A protein and the small-molecule ligand that binds it are described below.
Small molecule (SMILES): CC(=O)N[C@H]1[C@H](O[C@H]2[C@H](O)[C@@H](NC(C)=O)CO[C@@H]2CO)O[C@H](CO)[C@@H](O[C@@H]2O[C@H](CO)[C@@H](O)[C@H](O)[C@@H]2O)[C@@H]1O

Sequence of chain 1.B:
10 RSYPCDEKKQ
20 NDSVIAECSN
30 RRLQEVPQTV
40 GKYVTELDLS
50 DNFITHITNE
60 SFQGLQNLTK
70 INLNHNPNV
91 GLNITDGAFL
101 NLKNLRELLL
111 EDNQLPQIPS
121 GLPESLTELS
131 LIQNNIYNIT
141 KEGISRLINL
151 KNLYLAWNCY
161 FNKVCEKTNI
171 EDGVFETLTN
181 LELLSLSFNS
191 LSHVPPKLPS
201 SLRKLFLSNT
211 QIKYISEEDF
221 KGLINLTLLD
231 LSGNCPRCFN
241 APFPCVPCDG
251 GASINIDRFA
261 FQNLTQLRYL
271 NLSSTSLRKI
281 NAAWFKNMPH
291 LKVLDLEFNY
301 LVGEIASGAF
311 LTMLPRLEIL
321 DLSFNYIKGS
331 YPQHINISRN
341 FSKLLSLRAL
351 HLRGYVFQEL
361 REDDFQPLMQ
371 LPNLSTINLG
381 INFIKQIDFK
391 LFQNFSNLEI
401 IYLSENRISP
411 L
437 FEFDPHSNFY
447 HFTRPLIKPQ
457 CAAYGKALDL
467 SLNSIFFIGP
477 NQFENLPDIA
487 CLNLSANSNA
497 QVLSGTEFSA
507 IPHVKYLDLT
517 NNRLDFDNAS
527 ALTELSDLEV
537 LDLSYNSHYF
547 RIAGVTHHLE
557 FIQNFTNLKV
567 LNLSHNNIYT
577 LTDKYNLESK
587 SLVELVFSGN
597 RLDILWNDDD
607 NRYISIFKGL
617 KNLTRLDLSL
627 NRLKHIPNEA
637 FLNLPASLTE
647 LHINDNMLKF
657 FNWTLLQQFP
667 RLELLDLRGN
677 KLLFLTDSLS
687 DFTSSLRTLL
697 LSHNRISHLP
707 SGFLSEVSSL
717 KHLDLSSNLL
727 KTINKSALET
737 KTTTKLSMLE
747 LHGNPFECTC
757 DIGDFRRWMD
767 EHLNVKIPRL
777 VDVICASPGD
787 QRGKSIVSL

Sequence of chain 1.A:
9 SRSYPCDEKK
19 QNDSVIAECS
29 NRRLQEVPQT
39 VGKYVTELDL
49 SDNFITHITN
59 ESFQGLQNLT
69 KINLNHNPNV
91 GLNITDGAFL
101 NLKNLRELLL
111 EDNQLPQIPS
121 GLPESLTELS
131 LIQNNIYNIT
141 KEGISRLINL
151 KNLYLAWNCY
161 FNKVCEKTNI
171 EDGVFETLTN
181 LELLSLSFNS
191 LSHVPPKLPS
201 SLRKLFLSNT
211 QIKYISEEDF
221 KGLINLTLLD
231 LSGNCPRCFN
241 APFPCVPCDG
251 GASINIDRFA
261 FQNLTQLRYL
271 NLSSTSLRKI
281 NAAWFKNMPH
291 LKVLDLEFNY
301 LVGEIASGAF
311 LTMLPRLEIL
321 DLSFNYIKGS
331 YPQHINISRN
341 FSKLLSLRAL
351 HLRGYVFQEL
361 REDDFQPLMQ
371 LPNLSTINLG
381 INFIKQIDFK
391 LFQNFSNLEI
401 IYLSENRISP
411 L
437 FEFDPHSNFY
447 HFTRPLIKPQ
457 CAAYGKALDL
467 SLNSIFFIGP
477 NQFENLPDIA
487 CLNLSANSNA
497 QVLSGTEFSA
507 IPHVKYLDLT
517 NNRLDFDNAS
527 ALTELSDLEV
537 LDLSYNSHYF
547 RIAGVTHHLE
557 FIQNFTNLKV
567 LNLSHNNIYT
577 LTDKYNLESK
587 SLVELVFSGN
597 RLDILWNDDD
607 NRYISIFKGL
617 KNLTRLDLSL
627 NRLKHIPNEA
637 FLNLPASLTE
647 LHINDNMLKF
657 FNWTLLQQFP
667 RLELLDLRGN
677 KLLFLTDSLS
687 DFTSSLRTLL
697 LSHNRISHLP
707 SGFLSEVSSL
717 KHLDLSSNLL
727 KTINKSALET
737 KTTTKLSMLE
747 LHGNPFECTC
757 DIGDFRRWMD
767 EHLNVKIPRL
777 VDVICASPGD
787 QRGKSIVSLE

Binding-site contacts:
Ligand atom N2 contacts residue ASN489 of chain 1.B at 2.8 Å (h-bond).
Ligand atom C5 contacts residue ASN489 of chain 1.B at 3.6 Å.
Ligand atom C8 contacts residue ARG547 of chain 1.A at 3.7 Å.
Ligand atom O6 contacts residue LEU468 of chain 1.B at 3.8 Å.
Ligand atom O5 contacts residue ASP465 of chain 1.B at 4.1 Å.
Ligand atom C8 contacts residue ASP514 of chain 1.B at 3.8 Å.
Ligand atom C1 contacts residue SER467 of chain 1.B at 3.9 Å.
Ligand atom C7 contacts residue ASP514 of chain 1.B at 3.8 Å.
Ligand atom O2 contacts residue ARG450 of chain 1.B at 4.0 Å.
Ligand atom C2 contacts residue ASP514 of chain 1.B at 3.7 Å.
Ligand atom O6 contacts residue SER467 of chain 1.B at 3.4 Å (h-bond).
Ligand atom C6 contacts residue SER467 of chain 1.B at 3.6 Å.
Ligand atom O5 contacts residue SER491 of chain 1.B at 4.0 Å.
Ligand atom C2 contacts residue ASN489 of chain 1.B at 2.3 Å.
Ligand atom C7 contacts residue ASN489 of chain 1.B at 3.4 Å.
Ligand atom O6 contacts residue SER404 of chain 1.B at 4.0 Å.
Ligand atom C2 contacts residue ARG450 of chain 1.B at 3.8 Å.
Ligand atom C3 contacts residue ASN489 of chain 1.B at 3.7 Å.
Ligand atom O5 contacts residue ASN489 of chain 1.B at 2.4 Å (h-bond).
Ligand atom O4 contacts residue ARG450 of chain 1.B at 3.5 Å (salt-bridge).
Ligand atom C6 contacts residue ARG450 of chain 1.B at 4.0 Å.
Ligand atom N2 contacts residue ASP514 of chain 1.B at 2.9 Å (salt-bridge).
Ligand atom C1 contacts residue ASN489 of chain 1.B at 1.4 Å.
Ligand atom C1 contacts residue ASP514 of chain 1.B at 3.8 Å.
Ligand atom O7 contacts residue ASN489 of chain 1.B at 3.5 Å (h-bond).
Ligand atom O7 contacts residue ILE453 of chain 1.B at 3.5 Å.
Ligand atom C8 contacts residue LYS454 of chain 1.B at 3.6 Å.
Ligand atom C6 contacts residue LEU468 of chain 1.B at 3.9 Å (hydrophobic).
Ligand atom C5 contacts residue SER467 of chain 1.B at 4.0 Å.
Ligand atom C1 contacts residue ASP465 of chain 1.B at 3.9 Å.
Ligand atom O3 contacts residue LYS454 of chain 1.B at 3.2 Å.
Ligand atom O7 contacts residue LYS454 of chain 1.B at 3.2 Å (salt-bridge).
Ligand atom C8 contacts residue CYS457 of chain 1.B at 3.7 Å (hydrophobic).
Ligand atom C3 contacts residue ASP514 of chain 1.B at 4.1 Å.
Ligand atom C1 contacts residue SER491 of chain 1.B at 4.0 Å.
Ligand atom O5 contacts residue SER467 of chain 1.B at 3.1 Å.
Ligand atom C5 contacts residue ARG450 of chain 1.B at 3.6 Å.
Ligand atom C7 contacts residue LYS454 of chain 1.B at 3.9 Å.
Ligand atom C8 contacts residue TYR512 of chain 1.B at 3.8 Å (hydrophobic).
Ligand atom O7 contacts residue ASP465 of chain 1.B at 4.1 Å.